A small-molecule ligand and the protein it binds are described below.
Small molecule (SMILES): CC(=O)N[C@@H]1[C@@H](O)[C@H](O)[C@@H](CO)O[C@H]1O

Sequence of chain 1.D:
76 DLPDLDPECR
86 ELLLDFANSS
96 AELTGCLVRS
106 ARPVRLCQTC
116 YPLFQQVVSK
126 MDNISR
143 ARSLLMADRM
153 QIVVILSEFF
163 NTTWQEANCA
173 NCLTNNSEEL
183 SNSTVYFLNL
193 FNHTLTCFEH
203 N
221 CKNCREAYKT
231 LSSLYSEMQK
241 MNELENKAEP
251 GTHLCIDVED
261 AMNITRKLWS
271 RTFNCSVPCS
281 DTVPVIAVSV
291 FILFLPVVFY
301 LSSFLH

Binding-site contacts:
Ligand atom O5 contacts residue ASN194 of chain 1.D at 2.3 Å (h-bond).
Ligand atom N2 contacts residue ASN194 of chain 1.D at 2.6 Å (h-bond).
Ligand atom C4 contacts residue ASN194 of chain 1.D at 4.2 Å.
Ligand atom O7 contacts residue ASN194 of chain 1.D at 4.0 Å.
Ligand atom C1 contacts residue ASN194 of chain 1.D at 1.4 Å.
Ligand atom C8 contacts residue THR198 of chain 1.D at 4.4 Å.
Ligand atom C8 contacts residue ASN194 of chain 1.D at 3.4 Å.
Ligand atom C3 contacts residue ASN194 of chain 1.D at 3.9 Å.
Ligand atom O6 contacts residue ASN194 of chain 1.D at 4.4 Å.
Ligand atom C5 contacts residue ASN194 of chain 1.D at 3.6 Å.
Ligand atom C7 contacts residue ASN194 of chain 1.D at 3.1 Å.
Ligand atom C2 contacts residue ASN194 of chain 1.D at 2.6 Å.